Sequence of chain 2.B:
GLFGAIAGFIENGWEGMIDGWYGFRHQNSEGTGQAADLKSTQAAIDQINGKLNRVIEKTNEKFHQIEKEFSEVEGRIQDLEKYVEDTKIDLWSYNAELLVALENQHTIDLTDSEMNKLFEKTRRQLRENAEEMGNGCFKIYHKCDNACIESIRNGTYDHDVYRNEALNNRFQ

Binding-site contacts:
Ligand atom C5 contacts residue ASN154 of chain 2.B at 3.7 Å.
Ligand atom N2 contacts residue ASN154 of chain 2.B at 2.5 Å (h-bond).
Ligand atom C8 contacts residue SER151 of chain 2.B at 4.1 Å.
Ligand atom O7 contacts residue THR156 of chain 2.B at 4.3 Å.
Ligand atom O7 contacts residue ALA147 of chain 2.B at 4.4 Å.
Ligand atom C7 contacts residue ALA147 of chain 2.B at 4.1 Å (hydrophobic).
Ligand atom C7 contacts residue ASN154 of chain 2.B at 3.5 Å.
Ligand atom O3 contacts residue ASN154 of chain 2.B at 4.4 Å.
Ligand atom N2 contacts residue SER151 of chain 2.B at 4.5 Å.
Ligand atom C1 contacts residue ASN154 of chain 2.B at 1.4 Å.
Ligand atom C2 contacts residue ASN154 of chain 2.B at 2.1 Å.
Ligand atom C2 contacts residue GLU150 of chain 2.B at 4.2 Å.
Ligand atom C8 contacts residue ALA147 of chain 2.B at 3.1 Å (hydrophobic).
Ligand atom C8 contacts residue GLU150 of chain 2.B at 3.6 Å.
Ligand atom C1 contacts residue GLU150 of chain 2.B at 3.5 Å.
Ligand atom O5 contacts residue ASN154 of chain 2.B at 2.4 Å (h-bond).
Ligand atom O7 contacts residue SER151 of chain 2.B at 4.3 Å.
Ligand atom C3 contacts residue ASN154 of chain 2.B at 3.5 Å.
Ligand atom O7 contacts residue ASN154 of chain 2.B at 4.1 Å.
Ligand atom N2 contacts residue GLU150 of chain 2.B at 3.3 Å.
Ligand atom C7 contacts residue SER151 of chain 2.B at 4.3 Å.
Ligand atom C8 contacts residue ASN154 of chain 2.B at 4.5 Å.
Ligand atom C7 contacts residue GLU150 of chain 2.B at 3.9 Å.
Ligand atom C4 contacts residue ASN154 of chain 2.B at 4.1 Å.

This small molecule binds to this protein.
Small molecule (SMILES): CC(=O)N[C@H]1[C@H](O[C@H]2[C@H](O)[C@@H](NC(C)=O)CO[C@@H]2CO)O[C@H](CO)[C@@H](O)[C@@H]1O